This small molecule binds to this protein.
Small molecule (SMILES): Oc1ccc2cc(Oc3ccc(Cl)cc3O)ccc2c1

Sequence of chain 1.C:
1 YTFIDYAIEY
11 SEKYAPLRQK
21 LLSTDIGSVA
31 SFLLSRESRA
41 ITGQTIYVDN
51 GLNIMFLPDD

Sequence of chain 1.A:
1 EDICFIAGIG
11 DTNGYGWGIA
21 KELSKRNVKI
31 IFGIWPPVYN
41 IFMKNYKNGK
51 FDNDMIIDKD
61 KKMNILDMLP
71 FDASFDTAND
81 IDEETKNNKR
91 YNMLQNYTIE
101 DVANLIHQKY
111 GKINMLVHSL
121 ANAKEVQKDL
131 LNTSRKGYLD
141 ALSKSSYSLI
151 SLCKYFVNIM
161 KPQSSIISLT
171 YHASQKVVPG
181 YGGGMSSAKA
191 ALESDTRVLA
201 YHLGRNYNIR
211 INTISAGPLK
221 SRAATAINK

Binding-site contacts:
Ligand atom C6 contacts residue NAD1 of chain 1.E at 3.6 Å.
Ligand atom C14 contacts residue NAD1 of chain 1.E at 4.0 Å.
Ligand atom C9 contacts residue ASN122 of chain 1.A at 4.0 Å.
Ligand atom C1 contacts residue TYR171 of chain 1.A at 3.8 Å (hydrophobic).
Ligand atom C1 contacts residue TYR181 of chain 1.A at 3.2 Å (hydrophobic).
Ligand atom O1 contacts residue LYS189 of chain 1.A at 3.9 Å.
Ligand atom CL1 contacts residue TYR171 of chain 1.A at 3.4 Å.
Ligand atom CL1 contacts residue PHE3 of chain 1.C at 3.5 Å.
Ligand atom CL1 contacts residue NAD1 of chain 1.E at 4.0 Å.
Ligand atom O1 contacts residue NAD1 of chain 1.E at 2.6 Å (h-bond).
Ligand atom C15 contacts residue ALA223 of chain 1.A at 3.6 Å (hydrophobic).
Ligand atom C3 contacts residue NAD1 of chain 1.E at 3.6 Å.
Ligand atom C2 contacts residue TYR181 of chain 1.A at 3.5 Å (hydrophobic).
Ligand atom C4 contacts residue ALA224 of chain 1.A at 3.9 Å (hydrophobic).
Ligand atom O3 contacts residue ALA123 of chain 1.A at 3.0 Å (h-bond).
Ligand atom C13 contacts residue ILE227 of chain 1.A at 3.9 Å (hydrophobic).
Ligand atom C16 contacts residue ALA223 of chain 1.A at 3.5 Å (hydrophobic).
Ligand atom C10 contacts residue ALA123 of chain 1.A at 3.9 Å (hydrophobic).
Ligand atom C4 contacts residue ILE227 of chain 1.A at 3.9 Å (hydrophobic).
Ligand atom C8 contacts residue ALA123 of chain 1.A at 3.8 Å (hydrophobic).
Ligand atom O2 contacts residue NAD1 of chain 1.E at 3.3 Å.
Ligand atom C11 contacts residue ALA223 of chain 1.A at 3.9 Å (hydrophobic).
Ligand atom C16 contacts residue ALA121 of chain 1.A at 3.4 Å (hydrophobic).
Ligand atom C7 contacts residue VAL126 of chain 1.A at 3.8 Å (hydrophobic).
Ligand atom C5 contacts residue NAD1 of chain 1.E at 3.4 Å.
Ligand atom C8 contacts residue VAL126 of chain 1.A at 3.6 Å (hydrophobic).
Ligand atom C10 contacts residue ALA121 of chain 1.A at 3.5 Å (hydrophobic).
Ligand atom C5 contacts residue ILE227 of chain 1.A at 3.9 Å (hydrophobic).
Ligand atom O3 contacts residue ASN122 of chain 1.A at 3.9 Å.
Ligand atom C4 contacts residue NAD1 of chain 1.E at 3.5 Å.
Ligand atom C5 contacts residue ALA224 of chain 1.A at 4.0 Å (hydrophobic).
Ligand atom C10 contacts residue ASN122 of chain 1.A at 3.6 Å.
Ligand atom C11 contacts residue ALA121 of chain 1.A at 3.8 Å (hydrophobic).
Ligand atom C7 contacts residue ILE227 of chain 1.A at 3.9 Å (hydrophobic).
Ligand atom C15 contacts residue ALA121 of chain 1.A at 3.6 Å (hydrophobic).
Ligand atom O1 contacts residue TYR181 of chain 1.A at 2.7 Å (h-bond).
Ligand atom C2 contacts residue NAD1 of chain 1.E at 3.6 Å.
Ligand atom C9 contacts residue ALA123 of chain 1.A at 3.4 Å (hydrophobic).
Ligand atom C1 contacts residue NAD1 of chain 1.E at 3.8 Å.
Ligand atom C15 contacts residue NAD1 of chain 1.E at 4.0 Å.